Sequence of chain 1.A:
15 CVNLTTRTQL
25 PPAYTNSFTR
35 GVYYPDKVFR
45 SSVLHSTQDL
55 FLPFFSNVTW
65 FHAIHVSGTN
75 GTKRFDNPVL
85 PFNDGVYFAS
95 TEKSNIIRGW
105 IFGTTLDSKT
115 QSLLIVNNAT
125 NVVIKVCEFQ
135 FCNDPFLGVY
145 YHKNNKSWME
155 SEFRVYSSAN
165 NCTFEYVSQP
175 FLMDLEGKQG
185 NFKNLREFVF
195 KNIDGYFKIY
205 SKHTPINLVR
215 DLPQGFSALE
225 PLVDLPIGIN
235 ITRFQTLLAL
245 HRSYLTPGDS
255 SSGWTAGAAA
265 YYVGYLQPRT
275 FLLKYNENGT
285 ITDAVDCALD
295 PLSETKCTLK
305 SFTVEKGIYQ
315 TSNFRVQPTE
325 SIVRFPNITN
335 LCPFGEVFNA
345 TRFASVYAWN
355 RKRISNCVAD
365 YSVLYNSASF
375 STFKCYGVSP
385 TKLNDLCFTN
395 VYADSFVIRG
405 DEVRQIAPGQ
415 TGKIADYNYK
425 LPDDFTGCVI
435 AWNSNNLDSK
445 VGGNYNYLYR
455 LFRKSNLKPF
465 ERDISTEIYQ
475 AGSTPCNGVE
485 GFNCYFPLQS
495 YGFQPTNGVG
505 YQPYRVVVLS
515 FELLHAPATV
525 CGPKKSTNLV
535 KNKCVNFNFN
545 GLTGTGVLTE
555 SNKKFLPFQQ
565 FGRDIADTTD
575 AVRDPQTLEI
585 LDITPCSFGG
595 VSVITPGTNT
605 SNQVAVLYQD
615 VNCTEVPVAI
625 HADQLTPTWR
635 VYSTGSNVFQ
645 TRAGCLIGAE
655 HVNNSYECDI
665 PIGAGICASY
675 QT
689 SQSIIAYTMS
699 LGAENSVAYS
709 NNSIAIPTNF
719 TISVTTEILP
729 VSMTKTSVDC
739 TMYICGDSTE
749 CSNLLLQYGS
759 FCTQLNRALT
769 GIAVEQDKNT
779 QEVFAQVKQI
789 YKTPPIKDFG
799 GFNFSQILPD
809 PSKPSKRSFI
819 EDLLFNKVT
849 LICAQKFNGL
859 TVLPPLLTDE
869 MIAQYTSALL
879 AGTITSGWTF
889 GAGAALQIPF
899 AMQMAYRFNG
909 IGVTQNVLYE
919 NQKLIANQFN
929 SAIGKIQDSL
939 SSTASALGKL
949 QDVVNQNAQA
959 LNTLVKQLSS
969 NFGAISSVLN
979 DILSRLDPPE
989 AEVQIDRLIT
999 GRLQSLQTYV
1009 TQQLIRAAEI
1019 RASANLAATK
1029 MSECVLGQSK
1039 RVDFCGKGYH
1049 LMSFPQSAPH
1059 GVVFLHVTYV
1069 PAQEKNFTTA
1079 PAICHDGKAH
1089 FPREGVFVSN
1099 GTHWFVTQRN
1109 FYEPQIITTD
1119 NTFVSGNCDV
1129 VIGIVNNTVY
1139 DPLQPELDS

This protein binds this small molecule.
Small molecule (SMILES): CC(=O)N[C@H]1[C@H](O[C@H]2[C@H](O)[C@@H](NC(C)=O)CO[C@@H]2CO)O[C@H](CO)[C@@H](O[C@@H]2O[C@H](CO)[C@@H](O)[C@H](O)[C@@H]2O)[C@@H]1O

Binding-site contacts:
Ligand atom C1 contacts residue HIS1101 of chain 1.A at 3.6 Å.
Ligand atom C2 contacts residue HIS1101 of chain 1.A at 4.0 Å.
Ligand atom N2 contacts residue HIS1101 of chain 1.A at 4.3 Å.
Ligand atom C7 contacts residue THR1100 of chain 1.A at 3.7 Å.
Ligand atom O5 contacts residue HIS1101 of chain 1.A at 4.0 Å.
Ligand atom C8 contacts residue GLY1099 of chain 1.A at 3.9 Å.
Ligand atom C3 contacts residue HIS1101 of chain 1.A at 3.6 Å.
Ligand atom O5 contacts residue ASN1098 of chain 1.A at 3.6 Å.
Ligand atom C2 contacts residue ASN1098 of chain 1.A at 3.8 Å.
Ligand atom O4 contacts residue HIS1101 of chain 1.A at 3.7 Å.
Ligand atom O7 contacts residue HIS1101 of chain 1.A at 3.1 Å (h-bond).
Ligand atom C5 contacts residue HIS1101 of chain 1.A at 3.6 Å.
Ligand atom C3 contacts residue THR1100 of chain 1.A at 3.7 Å.
Ligand atom C1 contacts residue PHE1103 of chain 1.A at 4.0 Å (hydrophobic).
Ligand atom C2 contacts residue THR1100 of chain 1.A at 3.6 Å.
Ligand atom C1 contacts residue ASN1098 of chain 1.A at 3.0 Å.
Ligand atom O3 contacts residue THR1100 of chain 1.A at 4.3 Å.
Ligand atom C4 contacts residue HIS1101 of chain 1.A at 4.0 Å.
Ligand atom O5 contacts residue PHE1103 of chain 1.A at 3.5 Å.
Ligand atom C8 contacts residue THR1100 of chain 1.A at 3.8 Å.
Ligand atom C1 contacts residue THR1100 of chain 1.A at 3.8 Å.
Ligand atom N2 contacts residue THR1100 of chain 1.A at 2.9 Å (h-bond).
Ligand atom N2 contacts residue ASN1098 of chain 1.A at 3.8 Å.
Ligand atom C6 contacts residue PHE1103 of chain 1.A at 3.7 Å (hydrophobic).
Ligand atom C5 contacts residue PHE1103 of chain 1.A at 3.9 Å (hydrophobic).
Ligand atom C7 contacts residue HIS1101 of chain 1.A at 3.4 Å.
Ligand atom C8 contacts residue HIS1101 of chain 1.A at 3.2 Å.